Sequence of chain 1.A:
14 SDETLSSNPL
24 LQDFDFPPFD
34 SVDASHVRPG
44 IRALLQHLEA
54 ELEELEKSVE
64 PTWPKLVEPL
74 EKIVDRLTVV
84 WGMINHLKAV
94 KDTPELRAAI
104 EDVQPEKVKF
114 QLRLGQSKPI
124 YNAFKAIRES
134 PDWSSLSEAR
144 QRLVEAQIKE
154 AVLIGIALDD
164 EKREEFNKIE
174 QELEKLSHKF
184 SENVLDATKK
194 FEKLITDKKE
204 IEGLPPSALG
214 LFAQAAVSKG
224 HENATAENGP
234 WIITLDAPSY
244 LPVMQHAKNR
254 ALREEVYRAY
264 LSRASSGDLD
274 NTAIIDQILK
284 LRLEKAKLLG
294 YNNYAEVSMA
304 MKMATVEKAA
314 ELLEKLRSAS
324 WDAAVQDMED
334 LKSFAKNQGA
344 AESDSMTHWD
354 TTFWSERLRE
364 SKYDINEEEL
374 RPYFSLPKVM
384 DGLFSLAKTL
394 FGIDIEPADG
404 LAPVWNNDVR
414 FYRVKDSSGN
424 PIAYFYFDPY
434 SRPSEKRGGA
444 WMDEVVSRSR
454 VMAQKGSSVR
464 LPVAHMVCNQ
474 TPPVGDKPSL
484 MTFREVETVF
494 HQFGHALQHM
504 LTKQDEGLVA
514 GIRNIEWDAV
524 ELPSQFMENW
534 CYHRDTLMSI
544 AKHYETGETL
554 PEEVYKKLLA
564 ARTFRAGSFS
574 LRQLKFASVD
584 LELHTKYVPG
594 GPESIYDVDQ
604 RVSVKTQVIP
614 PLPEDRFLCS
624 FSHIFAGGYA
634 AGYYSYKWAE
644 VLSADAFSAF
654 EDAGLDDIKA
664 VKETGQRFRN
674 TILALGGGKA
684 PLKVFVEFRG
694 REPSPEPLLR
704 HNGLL

Binding-site contacts:
Ligand atom CB contacts residue HIS498 of chain 1.A at 3.6 Å.
Ligand atom O contacts residue TRP444 of chain 1.A at 3.5 Å.
Ligand atom CB contacts residue GLN495 of chain 1.A at 3.0 Å.
Ligand atom CA contacts residue TYR632 of chain 1.A at 3.9 Å (hydrophobic).
Ligand atom N contacts residue MET445 of chain 1.A at 3.1 Å (h-bond).
Ligand atom CB contacts residue MET445 of chain 1.A at 4.1 Å (hydrophobic).
Ligand atom C contacts residue ZN1 of chain 1.C at 3.2 Å.
Ligand atom O contacts residue TYR632 of chain 1.A at 4.1 Å.
Ligand atom N contacts residue TYR632 of chain 1.A at 3.1 Å (h-bond).
Ligand atom N contacts residue ALA443 of chain 1.A at 3.5 Å (h-bond).
Ligand atom CA contacts residue TYR639 of chain 1.A at 3.4 Å (hydrophobic).
Ligand atom O contacts residue TRP520 of chain 1.A at 3.6 Å.
Ligand atom O contacts residue ZN1 of chain 1.C at 2.1 Å.
Ligand atom N contacts residue ZN1 of chain 1.C at 3.9 Å.
Ligand atom C contacts residue ALA443 of chain 1.A at 3.6 Å (hydrophobic).
Ligand atom CB contacts residue TYR639 of chain 1.A at 3.5 Å (hydrophobic).
Ligand atom O contacts residue HIS498 of chain 1.A at 3.4 Å (h-bond).
Ligand atom O contacts residue GLN495 of chain 1.A at 3.6 Å (h-bond).
Ligand atom CA contacts residue ALA443 of chain 1.A at 3.6 Å (hydrophobic).
Ligand atom O contacts residue HIS626 of chain 1.A at 3.1 Å (h-bond).
Ligand atom CB contacts residue TYR632 of chain 1.A at 4.0 Å (hydrophobic).
Ligand atom CA contacts residue TRP444 of chain 1.A at 3.9 Å (hydrophobic).
Ligand atom C contacts residue HIS498 of chain 1.A at 4.1 Å.
Ligand atom O contacts residue TYR639 of chain 1.A at 3.2 Å (h-bond).
Ligand atom CA contacts residue HIS494 of chain 1.A at 3.7 Å.
Ligand atom CA contacts residue MET445 of chain 1.A at 3.8 Å (hydrophobic).
Ligand atom O contacts residue HIS494 of chain 1.A at 3.2 Å (h-bond).
Ligand atom O contacts residue MET445 of chain 1.A at 3.0 Å (h-bond).
Ligand atom C contacts residue TYR632 of chain 1.A at 3.9 Å (hydrophobic).
Ligand atom N contacts residue GLU524 of chain 1.A at 4.0 Å.
Ligand atom CA contacts residue ZN1 of chain 1.C at 3.9 Å.
Ligand atom CB contacts residue ALA443 of chain 1.A at 3.7 Å (hydrophobic).
Ligand atom C contacts residue HIS626 of chain 1.A at 4.1 Å.
Ligand atom O contacts residue GLU524 of chain 1.A at 3.8 Å.
Ligand atom C contacts residue TYR639 of chain 1.A at 3.3 Å (hydrophobic).
Ligand atom CB contacts residue ARG440 of chain 1.A at 4.0 Å.
Ligand atom N contacts residue TYR639 of chain 1.A at 3.0 Å (h-bond).
Ligand atom C contacts residue MET445 of chain 1.A at 3.9 Å (hydrophobic).
Ligand atom CB contacts residue HIS494 of chain 1.A at 3.7 Å.
Ligand atom CB contacts residue HIS626 of chain 1.A at 3.6 Å.

A small-molecule ligand and the protein it binds are described below.
Small molecule (SMILES): C[C@H](N)C(=O)N[C@@H](C)C(=O)N[C@@H](C)C(=O)N[C@@H](C)C=O